Binding-site contacts:
Ligand atom O5 contacts residue THR747 of chain 1.C at 4.5 Å.
Ligand atom C1 contacts residue ASN748 of chain 1.C at 1.4 Å.
Ligand atom C7 contacts residue GLN1102 of chain 1.C at 4.4 Å.
Ligand atom N2 contacts residue ASN748 of chain 1.C at 2.9 Å (h-bond).
Ligand atom C2 contacts residue ASN748 of chain 1.C at 2.5 Å.
Ligand atom O7 contacts residue ASN748 of chain 1.C at 3.9 Å.
Ligand atom C3 contacts residue ASN748 of chain 1.C at 3.8 Å.
Ligand atom C7 contacts residue ASN748 of chain 1.C at 3.3 Å.
Ligand atom C4 contacts residue ASN748 of chain 1.C at 4.2 Å.
Ligand atom C8 contacts residue GLN1102 of chain 1.C at 3.6 Å.
Ligand atom C1 contacts residue GLN1102 of chain 1.C at 4.5 Å.
Ligand atom C5 contacts residue ASN748 of chain 1.C at 3.6 Å.
Ligand atom N2 contacts residue GLN1102 of chain 1.C at 4.1 Å.
Ligand atom O5 contacts residue ASN748 of chain 1.C at 2.4 Å (h-bond).
Ligand atom O6 contacts residue ASN950 of chain 1.C at 3.8 Å.
Ligand atom C8 contacts residue ASN748 of chain 1.C at 3.8 Å.

A protein and the small-molecule ligand that binds it are described below.
Small molecule (SMILES): CC(=O)N[C@@H]1[C@@H](O)[C@H](O)[C@@H](CO)O[C@H]1O

Sequence of chain 1.C:
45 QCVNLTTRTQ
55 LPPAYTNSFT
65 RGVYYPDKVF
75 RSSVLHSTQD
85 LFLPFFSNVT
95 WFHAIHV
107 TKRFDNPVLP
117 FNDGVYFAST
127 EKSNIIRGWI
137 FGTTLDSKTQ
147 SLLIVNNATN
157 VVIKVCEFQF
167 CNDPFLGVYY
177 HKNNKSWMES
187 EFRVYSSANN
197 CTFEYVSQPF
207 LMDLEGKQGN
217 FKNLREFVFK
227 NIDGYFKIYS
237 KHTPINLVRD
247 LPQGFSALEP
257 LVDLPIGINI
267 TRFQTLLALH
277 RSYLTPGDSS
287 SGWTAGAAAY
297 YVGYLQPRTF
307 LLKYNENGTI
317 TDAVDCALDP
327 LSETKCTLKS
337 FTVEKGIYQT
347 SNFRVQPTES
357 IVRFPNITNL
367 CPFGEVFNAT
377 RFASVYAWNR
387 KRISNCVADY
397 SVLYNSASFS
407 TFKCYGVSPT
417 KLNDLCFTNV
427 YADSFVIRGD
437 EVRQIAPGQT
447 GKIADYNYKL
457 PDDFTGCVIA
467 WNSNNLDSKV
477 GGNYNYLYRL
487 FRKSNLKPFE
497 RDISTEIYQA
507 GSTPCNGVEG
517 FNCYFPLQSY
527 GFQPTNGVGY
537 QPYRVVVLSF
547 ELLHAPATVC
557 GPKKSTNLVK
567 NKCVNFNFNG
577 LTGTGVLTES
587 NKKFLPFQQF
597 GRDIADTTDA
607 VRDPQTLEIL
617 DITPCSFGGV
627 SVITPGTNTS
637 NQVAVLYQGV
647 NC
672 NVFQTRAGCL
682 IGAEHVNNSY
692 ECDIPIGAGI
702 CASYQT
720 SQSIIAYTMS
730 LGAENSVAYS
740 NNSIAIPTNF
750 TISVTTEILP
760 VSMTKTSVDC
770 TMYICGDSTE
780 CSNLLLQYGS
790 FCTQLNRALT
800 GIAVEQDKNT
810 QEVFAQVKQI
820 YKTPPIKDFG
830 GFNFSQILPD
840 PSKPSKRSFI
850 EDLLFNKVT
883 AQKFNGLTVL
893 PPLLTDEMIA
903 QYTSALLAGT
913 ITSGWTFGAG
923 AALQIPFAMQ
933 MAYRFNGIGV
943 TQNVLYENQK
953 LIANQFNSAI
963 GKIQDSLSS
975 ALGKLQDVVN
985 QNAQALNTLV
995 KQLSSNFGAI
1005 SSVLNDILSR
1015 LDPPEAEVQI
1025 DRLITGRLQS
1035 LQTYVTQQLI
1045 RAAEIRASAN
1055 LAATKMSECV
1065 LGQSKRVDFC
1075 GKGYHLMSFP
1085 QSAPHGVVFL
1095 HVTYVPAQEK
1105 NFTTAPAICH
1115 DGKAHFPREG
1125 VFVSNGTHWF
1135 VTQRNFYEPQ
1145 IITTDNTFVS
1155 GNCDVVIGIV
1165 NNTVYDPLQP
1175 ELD